A small-molecule ligand and the protein it binds are described below.
Small molecule (SMILES): CC(=O)N[C@@H]1[C@@H](O)[C@H](O[C@@H]2O[C@H](CO)[C@@H](O[C@@H]3O[C@H](CO[C@H]4O[C@H](CO)[C@@H](O)[C@H](O)[C@@H]4O)[C@@H](O)[C@H](O[C@H]4O[C@H](CO)[C@@H](O)[C@H](O)[C@@H]4O)[C@@H]3O)[C@H](O)[C@H]2NC(C)=O)[C@@H](CO[C@@H]2O[C@@H](C)[C@@H](O)[C@@H](O)[C@@H]2O)O[C@H]1O

Binding-site contacts:
Ligand atom O6 contacts residue THR51 of chain 1.B at 3.0 Å (h-bond).
Ligand atom C4 contacts residue ASP54 of chain 1.B at 3.4 Å.
Ligand atom C5 contacts residue PHE1 of chain 1.B at 3.7 Å (hydrophobic).
Ligand atom O5 contacts residue PHE1 of chain 1.B at 3.1 Å (h-bond).
Ligand atom O6 contacts residue TYR137 of chain 1.B at 3.5 Å (h-bond).
Ligand atom C2 contacts residue TYR137 of chain 1.B at 3.2 Å (hydrophobic).
Ligand atom C2 contacts residue ILE52 of chain 1.B at 3.8 Å (hydrophobic).
Ligand atom O6 contacts residue ASP47 of chain 1.B at 2.9 Å (salt-bridge).
Ligand atom O2 contacts residue TYR137 of chain 1.B at 2.3 Å (h-bond).
Ligand atom O3 contacts residue TYR137 of chain 1.B at 3.6 Å.
Ligand atom C2 contacts residue PHE1 of chain 1.B at 3.8 Å (hydrophobic).
Ligand atom O5 contacts residue TYR137 of chain 1.B at 3.6 Å.
Ligand atom C4 contacts residue PHE1 of chain 1.B at 3.7 Å (hydrophobic).
Ligand atom O6 contacts residue PHE1 of chain 1.B at 2.8 Å (h-bond).
Ligand atom C6 contacts residue ASP54 of chain 1.B at 3.4 Å.
Ligand atom C3 contacts residue TYR48 of chain 1.B at 3.6 Å (hydrophobic).
Ligand atom C3 contacts residue ASP140 of chain 1.B at 3.1 Å.
Ligand atom C6 contacts residue THR51 of chain 1.B at 3.5 Å.
Ligand atom C6 contacts residue ASP47 of chain 1.B at 3.6 Å.
Ligand atom O3 contacts residue ASP140 of chain 1.B at 2.7 Å (salt-bridge).
Ligand atom O4 contacts residue ILE52 of chain 1.B at 3.7 Å.
Ligand atom C6 contacts residue ASN46 of chain 1.B at 3.3 Å.
Ligand atom O2 contacts residue PHE1 of chain 1.B at 2.8 Å (h-bond).
Ligand atom C4 contacts residue GLN133 of chain 1.B at 3.7 Å.
Ligand atom O4 contacts residue ASN135 of chain 1.B at 3.1 Å (h-bond).
Ligand atom O4 contacts residue ASP54 of chain 1.B at 2.5 Å (salt-bridge).
Ligand atom O6 contacts residue ASP54 of chain 1.B at 2.5 Å (salt-bridge).
Ligand atom C6 contacts residue PHE1 of chain 1.B at 3.7 Å (hydrophobic).
Ligand atom C1 contacts residue TYR137 of chain 1.B at 3.8 Å (hydrophobic).
Ligand atom O3 contacts residue ASN135 of chain 1.B at 3.7 Å.
Ligand atom O6 contacts residue ILE52 of chain 1.B at 3.5 Å.
Ligand atom C5 contacts residue TYR137 of chain 1.B at 3.5 Å (hydrophobic).
Ligand atom C3 contacts residue TYR137 of chain 1.B at 3.3 Å (hydrophobic).
Ligand atom O2 contacts residue ILE13 of chain 1.B at 3.5 Å.
Ligand atom O6 contacts residue ASN46 of chain 1.B at 3.1 Å (h-bond).
Ligand atom O3 contacts residue PHE142 of chain 1.B at 3.6 Å.
Ligand atom C1 contacts residue TYR137 of chain 1.B at 3.6 Å (hydrophobic).
Ligand atom C1 contacts residue PHE1 of chain 1.B at 3.7 Å (hydrophobic).
Ligand atom O3 contacts residue GLN133 of chain 1.B at 3.0 Å (h-bond).
Ligand atom O4 contacts residue GLN133 of chain 1.B at 3.5 Å (h-bond).

Sequence of chain 1.B:
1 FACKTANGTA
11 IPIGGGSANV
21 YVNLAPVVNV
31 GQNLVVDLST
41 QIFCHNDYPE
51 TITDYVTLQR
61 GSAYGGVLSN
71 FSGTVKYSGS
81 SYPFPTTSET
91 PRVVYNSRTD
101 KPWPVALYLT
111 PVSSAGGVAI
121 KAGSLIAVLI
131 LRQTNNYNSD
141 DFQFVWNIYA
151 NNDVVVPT